Sequence of chain 1.B:
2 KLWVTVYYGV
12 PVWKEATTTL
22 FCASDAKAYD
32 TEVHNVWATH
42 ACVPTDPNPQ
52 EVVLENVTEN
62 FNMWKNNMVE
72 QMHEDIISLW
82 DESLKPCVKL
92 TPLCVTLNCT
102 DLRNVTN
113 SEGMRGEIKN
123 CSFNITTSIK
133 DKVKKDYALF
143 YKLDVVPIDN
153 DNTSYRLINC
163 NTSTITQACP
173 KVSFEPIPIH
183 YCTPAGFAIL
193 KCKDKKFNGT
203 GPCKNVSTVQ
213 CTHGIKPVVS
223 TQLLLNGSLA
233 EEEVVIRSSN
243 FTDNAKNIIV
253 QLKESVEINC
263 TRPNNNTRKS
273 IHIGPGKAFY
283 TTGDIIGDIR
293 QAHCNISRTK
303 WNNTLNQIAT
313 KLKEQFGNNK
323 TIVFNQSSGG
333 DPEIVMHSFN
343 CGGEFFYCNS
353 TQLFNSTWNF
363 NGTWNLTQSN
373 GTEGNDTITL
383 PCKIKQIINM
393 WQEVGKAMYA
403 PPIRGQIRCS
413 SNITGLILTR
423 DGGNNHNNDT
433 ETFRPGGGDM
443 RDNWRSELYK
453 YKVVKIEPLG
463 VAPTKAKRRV

Binding-site contacts:
Ligand atom C8 contacts residue SER240 of chain 1.B at 3.9 Å.
Ligand atom N2 contacts residue ASN200 of chain 1.B at 3.0 Å (h-bond).
Ligand atom C3 contacts residue ASN200 of chain 1.B at 3.8 Å.
Ligand atom O7 contacts residue THR202 of chain 1.B at 3.1 Å (h-bond).
Ligand atom O5 contacts residue ASN200 of chain 1.B at 2.2 Å (h-bond).
Ligand atom C5 contacts residue ASN200 of chain 1.B at 3.6 Å.
Ligand atom O7 contacts residue ASN200 of chain 1.B at 3.8 Å.
Ligand atom C7 contacts residue THR202 of chain 1.B at 3.8 Å.
Ligand atom C1 contacts residue ASN200 of chain 1.B at 1.5 Å.
Ligand atom C2 contacts residue ASN200 of chain 1.B at 2.4 Å.
Ligand atom C8 contacts residue THR202 of chain 1.B at 3.7 Å.
Ligand atom C4 contacts residue ASN200 of chain 1.B at 4.2 Å.
Ligand atom C8 contacts residue ASN200 of chain 1.B at 3.8 Å.
Ligand atom C8 contacts residue SER241 of chain 1.B at 3.5 Å.
Ligand atom C7 contacts residue ASN200 of chain 1.B at 3.7 Å.

This small molecule binds to this protein.
Small molecule (SMILES): CC(=O)N[C@H]1[C@H](O[C@H]2[C@H](O)[C@@H](NC(C)=O)CO[C@@H]2CO)O[C@H](CO)[C@@H](O[C@@H]2O[C@H](CO)[C@@H](O)[C@H](O)[C@@H]2O)[C@@H]1O